Sequence of chain 1.F:
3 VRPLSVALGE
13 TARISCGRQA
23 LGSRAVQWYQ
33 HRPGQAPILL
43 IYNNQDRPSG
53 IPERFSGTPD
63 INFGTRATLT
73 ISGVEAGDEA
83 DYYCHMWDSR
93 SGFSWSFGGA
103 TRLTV

Binding-site contacts:
Ligand atom C1 contacts residue ASN310 of chain 1.D at 1.4 Å.
Ligand atom O6 contacts residue THR312 of chain 1.D at 3.4 Å.
Ligand atom C3 contacts residue ASN310 of chain 1.D at 3.8 Å.
Ligand atom C6 contacts residue ASN310 of chain 1.D at 4.5 Å.
Ligand atom C8 contacts residue ASN310 of chain 1.D at 4.4 Å.
Ligand atom O5 contacts residue ASN310 of chain 1.D at 2.5 Å (h-bond).
Ligand atom C6 contacts residue THR312 of chain 1.D at 4.0 Å.
Ligand atom O7 contacts residue ASN310 of chain 1.D at 3.4 Å (h-bond).
Ligand atom O6 contacts residue ILE331 of chain 1.D at 3.7 Å.
Ligand atom O6 contacts residue ASN310 of chain 1.D at 4.0 Å.
Ligand atom C4 contacts residue ASN310 of chain 1.D at 4.2 Å.
Ligand atom O6 contacts residue GLY66 of chain 1.F at 4.2 Å.
Ligand atom C6 contacts residue PHE65 of chain 1.F at 4.0 Å (hydrophobic).
Ligand atom C6 contacts residue GLY66 of chain 1.F at 4.2 Å.
Ligand atom C8 contacts residue ASN442 of chain 1.D at 4.3 Å.
Ligand atom C2 contacts residue ASN310 of chain 1.D at 2.4 Å.
Ligand atom O6 contacts residue PHE65 of chain 1.F at 3.2 Å (h-bond).
Ligand atom C7 contacts residue ASN310 of chain 1.D at 3.3 Å.
Ligand atom O5 contacts residue ILE331 of chain 1.D at 4.1 Å.
Ligand atom N2 contacts residue ASN310 of chain 1.D at 2.8 Å (h-bond).
Ligand atom O7 contacts residue PHE65 of chain 1.F at 4.3 Å.
Ligand atom C5 contacts residue ASN310 of chain 1.D at 3.8 Å.
Ligand atom C8 contacts residue ASN64 of chain 1.F at 4.5 Å.

The protein below binds the small molecule below.
Small molecule (SMILES): CC(=O)N[C@H]1[C@H](O[C@H]2[C@H](O)[C@@H](NC(C)=O)CO[C@@H]2CO)O[C@H](CO)[C@@H](O)[C@@H]1O

Sequence of chain 1.D:
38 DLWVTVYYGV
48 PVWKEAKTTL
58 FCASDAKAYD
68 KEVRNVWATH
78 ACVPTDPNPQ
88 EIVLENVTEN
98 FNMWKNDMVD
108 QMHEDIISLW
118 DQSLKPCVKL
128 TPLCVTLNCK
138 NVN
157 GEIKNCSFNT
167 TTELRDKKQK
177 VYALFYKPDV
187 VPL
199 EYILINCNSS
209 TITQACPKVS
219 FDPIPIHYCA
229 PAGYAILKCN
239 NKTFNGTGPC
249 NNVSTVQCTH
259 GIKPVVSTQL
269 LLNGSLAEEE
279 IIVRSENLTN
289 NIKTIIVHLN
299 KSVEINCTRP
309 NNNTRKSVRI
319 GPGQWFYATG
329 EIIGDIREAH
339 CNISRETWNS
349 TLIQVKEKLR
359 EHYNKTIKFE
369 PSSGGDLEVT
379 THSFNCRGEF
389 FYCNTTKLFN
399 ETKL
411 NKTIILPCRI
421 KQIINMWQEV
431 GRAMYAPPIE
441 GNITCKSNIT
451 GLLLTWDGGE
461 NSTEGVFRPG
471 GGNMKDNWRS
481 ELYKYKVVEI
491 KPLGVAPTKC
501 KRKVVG